Sequence of chain 1.E:
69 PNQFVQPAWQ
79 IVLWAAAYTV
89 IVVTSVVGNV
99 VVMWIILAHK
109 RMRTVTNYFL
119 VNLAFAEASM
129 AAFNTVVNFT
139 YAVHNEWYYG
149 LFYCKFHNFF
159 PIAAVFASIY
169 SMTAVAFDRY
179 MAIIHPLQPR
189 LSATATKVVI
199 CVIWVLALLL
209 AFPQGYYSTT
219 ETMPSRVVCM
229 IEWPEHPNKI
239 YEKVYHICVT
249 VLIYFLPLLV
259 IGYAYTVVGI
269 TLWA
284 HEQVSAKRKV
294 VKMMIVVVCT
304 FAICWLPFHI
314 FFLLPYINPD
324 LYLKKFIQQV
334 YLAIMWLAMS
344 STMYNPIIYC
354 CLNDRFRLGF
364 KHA

Binding-site contacts:
Ligand atom C4 contacts residue LEU105 of chain 1.E at 3.9 Å (hydrophobic).
Ligand atom C19 contacts residue TYR116 of chain 1.E at 3.8 Å (hydrophobic).
Ligand atom C27 contacts residue PHE158 of chain 1.E at 3.8 Å (hydrophobic).
Ligand atom C24 contacts residue TRP202 of chain 1.E at 4.5 Å (hydrophobic).
Ligand atom C26 contacts residue TRP202 of chain 1.E at 3.9 Å (hydrophobic).
Ligand atom C6 contacts residue LEU105 of chain 1.E at 3.9 Å (hydrophobic).
Ligand atom C7 contacts residue VAL119 of chain 1.E at 4.0 Å (hydrophobic).
Ligand atom C12 contacts residue ILE198 of chain 1.E at 4.2 Å (hydrophobic).
Ligand atom C16 contacts residue PHE123 of chain 1.E at 3.7 Å (hydrophobic).
Ligand atom C18 contacts residue ASN120 of chain 1.E at 3.9 Å.
Ligand atom C18 contacts residue ILE198 of chain 1.E at 4.0 Å (hydrophobic).
Ligand atom C6 contacts residue VAL119 of chain 1.E at 4.2 Å (hydrophobic).
Ligand atom C11 contacts residue ILE198 of chain 1.E at 4.4 Å (hydrophobic).
Ligand atom C20 contacts residue PHE123 of chain 1.E at 4.2 Å (hydrophobic).
Ligand atom C4 contacts residue TYR116 of chain 1.E at 4.1 Å (hydrophobic).
Ligand atom C2 contacts residue TYR116 of chain 1.E at 3.7 Å (hydrophobic).
Ligand atom O1 contacts residue TYR116 of chain 1.E at 3.3 Å (h-bond).
Ligand atom C5 contacts residue LEU105 of chain 1.E at 4.3 Å (hydrophobic).
Ligand atom C26 contacts residue LEU206 of chain 1.E at 4.1 Å (hydrophobic).
Ligand atom C15 contacts residue PHE123 of chain 1.E at 4.2 Å (hydrophobic).
Ligand atom C22 contacts residue TRP202 of chain 1.E at 4.3 Å (hydrophobic).
Ligand atom C25 contacts residue PHE158 of chain 1.E at 4.3 Å (hydrophobic).
Ligand atom C23 contacts residue TRP202 of chain 1.E at 3.7 Å (hydrophobic).
Ligand atom C4 contacts residue ARG111 of chain 1.E at 3.8 Å.
Ligand atom C8 contacts residue VAL119 of chain 1.E at 3.9 Å (hydrophobic).
Ligand atom C5 contacts residue VAL119 of chain 1.E at 4.5 Å (hydrophobic).
Ligand atom C3 contacts residue ARG111 of chain 1.E at 3.9 Å.
Ligand atom C19 contacts residue ILE198 of chain 1.E at 4.4 Å (hydrophobic).
Ligand atom C19 contacts residue VAL119 of chain 1.E at 4.1 Å (hydrophobic).
Ligand atom C22 contacts residue PHE123 of chain 1.E at 3.6 Å (hydrophobic).
Ligand atom C25 contacts residue TRP202 of chain 1.E at 3.8 Å (hydrophobic).
Ligand atom C3 contacts residue TYR116 of chain 1.E at 4.0 Å (hydrophobic).
Ligand atom C23 contacts residue PHE123 of chain 1.E at 3.9 Å (hydrophobic).
Ligand atom C24 contacts residue PHE123 of chain 1.E at 4.3 Å (hydrophobic).
Ligand atom C21 contacts residue TRP202 of chain 1.E at 3.9 Å (hydrophobic).
Ligand atom C20 contacts residue TRP202 of chain 1.E at 4.0 Å (hydrophobic).
Ligand atom O1 contacts residue ARG111 of chain 1.E at 3.6 Å (salt-bridge).
Ligand atom C2 contacts residue LYS195 of chain 1.E at 4.0 Å.

The protein below binds the small molecule below.
Small molecule (SMILES): CC(C)CCC[C@@H](C)[C@H]1CC[C@H]2[C@@H]3CC=C4C[C@@H](O)CC[C@]4(C)[C@H]3CC[C@]12C